Binding-site contacts:
Ligand atom C20 contacts residue LEU138 of chain 1.A at 3.4 Å (hydrophobic).
Ligand atom C17 contacts residue GLU28 of chain 1.A at 3.6 Å.
Ligand atom C20 contacts residue VAL142 of chain 1.A at 3.5 Å (hydrophobic).
Ligand atom F27 contacts residue LEU56 of chain 1.A at 3.6 Å.
Ligand atom O30 contacts residue PHE32 of chain 1.A at 3.8 Å.
Ligand atom C19 contacts residue ILE141 of chain 1.A at 3.7 Å (hydrophobic).
Ligand atom C12 contacts residue HIS62 of chain 1.A at 3.8 Å.
Ligand atom F27 contacts residue PHE40 of chain 1.A at 3.2 Å.
Ligand atom C10 contacts residue GLY61 of chain 1.A at 3.8 Å.
Ligand atom C8 contacts residue VAL27 of chain 1.A at 3.7 Å (hydrophobic).
Ligand atom C24 contacts residue ALA65 of chain 1.A at 3.6 Å (hydrophobic).
Ligand atom O29 contacts residue PHE32 of chain 1.A at 2.8 Å (h-bond).
Ligand atom F26 contacts residue VAL36 of chain 1.A at 3.7 Å.
Ligand atom C9 contacts residue PHE32 of chain 1.A at 3.7 Å (hydrophobic).
Ligand atom C24 contacts residue MET66 of chain 1.A at 3.7 Å (hydrophobic).
Ligand atom O30 contacts residue HIS62 of chain 1.A at 2.9 Å (h-bond).
Ligand atom F28 contacts residue VAL59 of chain 1.A at 3.5 Å.
Ligand atom C22 contacts residue SER33 of chain 1.A at 3.1 Å.
Ligand atom C22 contacts residue VAL36 of chain 1.A at 3.6 Å (hydrophobic).
Ligand atom C17 contacts residue VAL59 of chain 1.A at 3.2 Å (hydrophobic).
Ligand atom O30 contacts residue ALA65 of chain 1.A at 3.2 Å.
Ligand atom F26 contacts residue LEU138 of chain 1.A at 3.7 Å.
Ligand atom C21 contacts residue SER33 of chain 1.A at 3.4 Å.
Ligand atom C24 contacts residue ILE141 of chain 1.A at 3.6 Å (hydrophobic).
Ligand atom C15 contacts residue GLU28 of chain 1.A at 3.7 Å.
Ligand atom O29 contacts residue ALA31 of chain 1.A at 3.2 Å.
Ligand atom C5 contacts residue GLY60 of chain 1.A at 3.6 Å.
Ligand atom C21 contacts residue VAL142 of chain 1.A at 3.2 Å (hydrophobic).
Ligand atom O16 contacts residue GLY61 of chain 1.A at 3.8 Å.
Ligand atom C8 contacts residue PHE32 of chain 1.A at 3.6 Å (hydrophobic).
Ligand atom C23 contacts residue PHE32 of chain 1.A at 3.4 Å (hydrophobic).
Ligand atom N13 contacts residue VAL27 of chain 1.A at 3.7 Å.
Ligand atom O30 contacts residue GLY61 of chain 1.A at 3.5 Å.
Ligand atom C14 contacts residue HIS62 of chain 1.A at 3.8 Å.
Ligand atom N13 contacts residue ALA31 of chain 1.A at 3.7 Å.
Ligand atom F27 contacts residue LEU138 of chain 1.A at 3.8 Å.
Ligand atom F26 contacts residue TRP23 of chain 1.A at 3.6 Å.
Ligand atom C22 contacts residue PHE32 of chain 1.A at 3.7 Å (hydrophobic).
Ligand atom N11 contacts residue GLY60 of chain 1.A at 3.8 Å.
Ligand atom F28 contacts residue TRP23 of chain 1.A at 2.8 Å.

Sequence of chain 1.A:
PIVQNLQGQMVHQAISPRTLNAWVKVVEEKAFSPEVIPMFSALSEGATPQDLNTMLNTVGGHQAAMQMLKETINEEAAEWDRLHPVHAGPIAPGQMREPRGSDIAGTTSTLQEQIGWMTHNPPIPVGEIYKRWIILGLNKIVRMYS

A protein and the small-molecule ligand that binds it are described below.
Small molecule (SMILES): COCCN/C=C1/C(=O)N(C)c2ccc(C(F)(F)F)cc2N(c2ccccc2)C1=O